Binding-site contacts:
Ligand atom CAH contacts residue ARG54 of chain 1.A at 3.5 Å.
Ligand atom OBM contacts residue SER80 of chain 1.A at 3.6 Å.
Ligand atom O contacts residue TRP120 of chain 1.A at 2.8 Å (h-bond).
Ligand atom O contacts residue PHE59 of chain 1.A at 3.6 Å.
Ligand atom OCH contacts residue ARG54 of chain 1.A at 2.8 Å (salt-bridge).
Ligand atom CAT contacts residue ALA102 of chain 1.A at 3.5 Å (hydrophobic).
Ligand atom CAS contacts residue ALA102 of chain 1.A at 3.6 Å (hydrophobic).
Ligand atom CBH contacts residue SER80 of chain 1.A at 3.7 Å.
Ligand atom CBA contacts residue GLN110 of chain 1.A at 3.5 Å.
Ligand atom CBH contacts residue GLY108 of chain 1.A at 3.7 Å.
Ligand atom CBB contacts residue GLN110 of chain 1.A at 3.4 Å.
Ligand atom CCE contacts residue GLN62 of chain 1.A at 3.6 Å.
Ligand atom CBC contacts residue GLY71 of chain 1.A at 3.3 Å.
Ligand atom CBZ contacts residue HIS125 of chain 1.A at 3.6 Å.
Ligand atom NCC contacts residue ASN101 of chain 1.A at 3.0 Å (h-bond).
Ligand atom CCD contacts residue ALA100 of chain 1.A at 3.7 Å (hydrophobic).
Ligand atom CBA contacts residue GLY71 of chain 1.A at 3.3 Å.
Ligand atom CBB contacts residue GLY71 of chain 1.A at 3.6 Å.
Ligand atom CCG contacts residue HIS125 of chain 1.A at 3.6 Å.
Ligand atom OBS contacts residue GLN62 of chain 1.A at 3.0 Å (h-bond).
Ligand atom CAZ contacts residue ASN101 of chain 1.A at 3.4 Å.
Ligand atom CCE contacts residue PHE112 of chain 1.A at 3.5 Å (hydrophobic).
Ligand atom CCD contacts residue GLN62 of chain 1.A at 3.4 Å.
Ligand atom OBU contacts residue ARG54 of chain 1.A at 3.3 Å (salt-bridge).
Ligand atom CCB contacts residue ARG54 of chain 1.A at 3.6 Å.
Ligand atom CBP contacts residue THR106 of chain 1.A at 3.3 Å.
Ligand atom CCK contacts residue PHE59 of chain 1.A at 3.6 Å (hydrophobic).
Ligand atom CBR contacts residue ASN101 of chain 1.A at 3.7 Å.
Ligand atom CBQ contacts residue ASN101 of chain 1.A at 3.5 Å.
Ligand atom CCD contacts residue ARG54 of chain 1.A at 3.7 Å.
Ligand atom NAY contacts residue GLY71 of chain 1.A at 3.0 Å (h-bond).
Ligand atom CBC contacts residue GLN110 of chain 1.A at 3.6 Å.
Ligand atom OCL contacts residue TRP120 of chain 1.A at 3.6 Å.
Ligand atom CBI contacts residue SER80 of chain 1.A at 3.7 Å.
Ligand atom C contacts residue PHE59 of chain 1.A at 3.7 Å (hydrophobic).
Ligand atom CAN contacts residue GLY71 of chain 1.A at 3.3 Å.
Ligand atom CAO contacts residue GLY71 of chain 1.A at 3.3 Å.
Ligand atom CCA contacts residue ARG54 of chain 1.A at 3.5 Å.
Ligand atom CCF contacts residue PHE112 of chain 1.A at 3.4 Å (hydrophobic).
Ligand atom OBL contacts residue ARG81 of chain 1.A at 3.7 Å.

Sequence of chain 1.A:
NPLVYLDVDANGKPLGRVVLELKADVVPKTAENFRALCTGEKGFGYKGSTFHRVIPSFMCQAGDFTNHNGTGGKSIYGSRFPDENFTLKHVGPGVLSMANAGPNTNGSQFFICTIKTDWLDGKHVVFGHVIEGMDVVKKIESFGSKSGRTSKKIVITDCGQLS

This protein binds this small molecule.
Small molecule (SMILES): Cc1cc(C(=O)O)ccc1-c1ccc(C[C@@H]2NC(=O)[C@]3(Cc4ccccc4)CCCN(C3)C(=O)/C=C/C(=O)NCC[C@@H](C(=O)NCCOCCN)NC(=O)Cc3ccccc3CNC2=O)cc1